Sequence of chain 2.A:
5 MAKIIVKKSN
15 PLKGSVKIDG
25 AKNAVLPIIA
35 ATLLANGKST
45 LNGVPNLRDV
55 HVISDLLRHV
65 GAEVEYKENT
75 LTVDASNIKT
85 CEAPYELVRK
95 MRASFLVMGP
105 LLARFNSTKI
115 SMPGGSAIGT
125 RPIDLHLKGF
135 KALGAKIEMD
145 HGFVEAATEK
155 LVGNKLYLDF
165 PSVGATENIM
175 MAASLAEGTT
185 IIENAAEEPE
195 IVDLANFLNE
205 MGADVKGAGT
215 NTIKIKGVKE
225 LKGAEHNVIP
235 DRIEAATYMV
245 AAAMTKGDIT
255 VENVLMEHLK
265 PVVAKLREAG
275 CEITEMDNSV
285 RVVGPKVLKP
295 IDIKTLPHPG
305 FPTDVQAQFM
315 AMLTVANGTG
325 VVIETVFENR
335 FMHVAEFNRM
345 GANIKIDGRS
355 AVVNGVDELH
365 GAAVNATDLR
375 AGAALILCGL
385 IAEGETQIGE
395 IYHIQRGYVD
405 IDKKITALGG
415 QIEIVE

Binding-site contacts:
Ligand atom O3B contacts residue VAL330 of chain 2.A at 2.6 Å (h-bond).
Ligand atom O2A contacts residue VAL167 of chain 2.A at 2.9 Å (h-bond).
Ligand atom N3 contacts residue ASP128 of chain 2.A at 2.9 Å (salt-bridge).
Ligand atom C4 contacts residue ASP128 of chain 2.A at 3.6 Å.
Ligand atom O1B contacts residue EDO1 of chain 2.B at 3.6 Å.
Ligand atom C4 contacts residue PRO126 of chain 2.A at 3.0 Å (hydrophobic).
Ligand atom C3B contacts residue PHE331 of chain 2.A at 3.7 Å (hydrophobic).
Ligand atom C2 contacts residue PRO126 of chain 2.A at 3.7 Å (hydrophobic).
Ligand atom O4B contacts residue PHE164 of chain 2.A at 3.5 Å.
Ligand atom O4 contacts residue LEU129 of chain 2.A at 2.8 Å (h-bond).
Ligand atom C6 contacts residue SER166 of chain 2.A at 3.6 Å.
Ligand atom C5 contacts residue SER166 of chain 2.A at 3.3 Å.
Ligand atom C4' contacts residue ASP308 of chain 2.A at 3.3 Å.
Ligand atom O1A contacts residue SER166 of chain 2.A at 2.6 Å (h-bond).
Ligand atom O7' contacts residue ASN27 of chain 2.A at 3.2 Å.
Ligand atom O1' contacts residue ARG125 of chain 2.A at 3.6 Å (salt-bridge).
Ligand atom C5 contacts residue PRO126 of chain 2.A at 3.3 Å (hydrophobic).
Ligand atom N3 contacts residue PRO126 of chain 2.A at 3.2 Å (h-bond).
Ligand atom O4 contacts residue HIS130 of chain 2.A at 3.5 Å.
Ligand atom O2' contacts residue THR124 of chain 2.A at 3.6 Å (h-bond).
Ligand atom O2 contacts residue PRO126 of chain 2.A at 3.7 Å.
Ligand atom O2B contacts residue ARG125 of chain 2.A at 2.9 Å (salt-bridge).
Ligand atom O4 contacts residue ASP128 of chain 2.A at 3.2 Å (salt-bridge).
Ligand atom O3' contacts residue ASN27 of chain 2.A at 3.4 Å (h-bond).
Ligand atom C3B contacts residue VAL330 of chain 2.A at 3.4 Å (hydrophobic).
Ligand atom O3' contacts residue ASP308 of chain 2.A at 3.2 Å (salt-bridge).
Ligand atom O4 contacts residue ILE127 of chain 2.A at 3.1 Å.
Ligand atom O2B contacts residue EDO1 of chain 2.B at 2.6 Å (h-bond).
Ligand atom C7' contacts residue ASN27 of chain 2.A at 3.3 Å.
Ligand atom O2A contacts residue SER166 of chain 2.A at 3.5 Å.
Ligand atom O4' contacts residue ASP308 of chain 2.A at 2.6 Å (salt-bridge).
Ligand atom O2' contacts residue PRO126 of chain 2.A at 3.5 Å.
Ligand atom O2' contacts residue ARG125 of chain 2.A at 3.4 Å.
Ligand atom O4' contacts residue ARG334 of chain 2.A at 3.6 Å (salt-bridge).
Ligand atom O4' contacts residue PHE331 of chain 2.A at 3.3 Å.
Ligand atom C8' contacts residue ASN27 of chain 2.A at 3.5 Å.
Ligand atom O1B contacts residue GLY168 of chain 2.A at 2.8 Å (h-bond).
Ligand atom O4 contacts residue PRO126 of chain 2.A at 3.3 Å (h-bond).
Ligand atom C4B contacts residue VAL330 of chain 2.A at 3.6 Å (hydrophobic).
Ligand atom O1B contacts residue VAL167 of chain 2.A at 3.6 Å.

This protein binds this small molecule.
Small molecule (SMILES): CC(=O)N[C@H]1[C@@H](O[P](=O)(O)O[P](=O)(O)OC[C@H]2O[C@@H](n3ccc(=O)[nH]c3=O)[C@H](O)[C@@H]2O)O[C@H](CO)[C@@H](O)[C@@H]1O